This protein binds this small molecule.
Small molecule (SMILES): CCOC(=O)N1CCC(Nc2cc(C)ccn2)CC1

Sequence of chain 2.B:
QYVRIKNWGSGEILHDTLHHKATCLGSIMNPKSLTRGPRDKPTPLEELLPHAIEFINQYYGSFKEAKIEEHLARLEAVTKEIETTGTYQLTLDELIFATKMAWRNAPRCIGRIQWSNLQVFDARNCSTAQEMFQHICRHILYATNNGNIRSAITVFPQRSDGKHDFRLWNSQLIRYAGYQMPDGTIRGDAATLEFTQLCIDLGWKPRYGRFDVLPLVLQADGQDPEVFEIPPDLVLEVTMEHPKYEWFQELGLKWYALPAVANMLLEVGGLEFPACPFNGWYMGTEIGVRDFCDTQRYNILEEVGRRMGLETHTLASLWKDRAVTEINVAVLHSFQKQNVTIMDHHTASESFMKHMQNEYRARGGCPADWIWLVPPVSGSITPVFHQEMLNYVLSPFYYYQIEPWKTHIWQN

Binding-site contacts:
Ligand atom C15 contacts residue TYR276 of chain 2.B at 3.7 Å (hydrophobic).
Ligand atom C14 contacts residue GLU306 of chain 2.B at 3.5 Å.
Ligand atom N5 contacts residue TRP301 of chain 2.B at 3.9 Å.
Ligand atom N5 contacts residue PRO279 of chain 2.B at 3.7 Å.
Ligand atom C4 contacts residue GLU306 of chain 2.B at 3.7 Å.
Ligand atom N8 contacts residue HEM1 of chain 2.M at 3.8 Å.
Ligand atom C3 contacts residue GLY300 of chain 2.B at 3.8 Å.
Ligand atom C1 contacts residue GLY300 of chain 2.B at 3.6 Å.
Ligand atom C19 contacts residue ASP311 of chain 2.B at 3.6 Å.
Ligand atom C15 contacts residue TYR302 of chain 2.B at 3.8 Å (hydrophobic).
Ligand atom O16 contacts residue TYR302 of chain 2.B at 3.7 Å.
Ligand atom C1 contacts residue PHE298 of chain 2.B at 3.8 Å (hydrophobic).
Ligand atom C18 contacts residue TYR276 of chain 2.B at 3.6 Å (hydrophobic).
Ligand atom C13 contacts residue GLU306 of chain 2.B at 3.4 Å.
Ligand atom C1 contacts residue HEM1 of chain 2.M at 3.5 Å.
Ligand atom N5 contacts residue HEM1 of chain 2.M at 3.8 Å.
Ligand atom C2 contacts residue PRO279 of chain 2.B at 3.9 Å (hydrophobic).
Ligand atom C7 contacts residue VAL281 of chain 2.B at 3.9 Å (hydrophobic).
Ligand atom O16 contacts residue GLN192 of chain 2.B at 3.2 Å.
Ligand atom C3 contacts residue HEM1 of chain 2.M at 3.1 Å.
Ligand atom N8 contacts residue GLU306 of chain 2.B at 2.7 Å (salt-bridge).
Ligand atom C18 contacts residue ARG195 of chain 2.B at 3.3 Å.
Ligand atom C11 contacts residue PRO279 of chain 2.B at 3.7 Å (hydrophobic).
Ligand atom N12 contacts residue TYR302 of chain 2.B at 3.7 Å.
Ligand atom C6 contacts residue PRO279 of chain 2.B at 3.7 Å (hydrophobic).
Ligand atom N5 contacts residue GLU306 of chain 2.B at 2.8 Å (salt-bridge).
Ligand atom C6 contacts residue GLU306 of chain 2.B at 3.5 Å.
Ligand atom C11 contacts residue TYR302 of chain 2.B at 3.6 Å (hydrophobic).
Ligand atom C4 contacts residue TRP301 of chain 2.B at 3.1 Å (hydrophobic).
Ligand atom C19 contacts residue ARG317 of chain 2.B at 3.3 Å.
Ligand atom C13 contacts residue EDO1 of chain 2.Q at 3.9 Å.
Ligand atom C15 contacts residue GLN192 of chain 2.B at 3.7 Å.
Ligand atom C4 contacts residue HEM1 of chain 2.M at 3.2 Å.
Ligand atom C14 contacts residue HEM1 of chain 2.M at 3.5 Å.
Ligand atom C9 contacts residue GLU306 of chain 2.B at 3.7 Å.
Ligand atom O16 contacts residue TYR276 of chain 2.B at 2.7 Å (h-bond).
Ligand atom C10 contacts residue ALA280 of chain 2.B at 3.9 Å (hydrophobic).
Ligand atom C19 contacts residue ARG195 of chain 2.B at 3.3 Å.
Ligand atom O17 contacts residue GLN192 of chain 2.B at 3.9 Å.
Ligand atom C3 contacts residue TRP301 of chain 2.B at 3.8 Å (hydrophobic).